Binding-site contacts:
Ligand atom C7C contacts residue TYR197 of chain 5.A at 3.8 Å (hydrophobic).
Ligand atom N2 contacts residue ALA24 of chain 5.C at 3.4 Å.
Ligand atom C4B contacts residue LEU106 of chain 5.A at 3.7 Å (hydrophobic).
Ligand atom C3 contacts residue PRO174 of chain 5.A at 3.8 Å (hydrophobic).
Ligand atom C3 contacts residue PHE186 of chain 5.A at 3.8 Å (hydrophobic).
Ligand atom C2B contacts residue MET221 of chain 5.A at 3.5 Å (hydrophobic).
Ligand atom C31 contacts residue VAL176 of chain 5.A at 3.3 Å (hydrophobic).
Ligand atom C31 contacts residue PRO174 of chain 5.A at 3.4 Å (hydrophobic).
Ligand atom N3A contacts residue ASN219 of chain 5.A at 3.0 Å (h-bond).
Ligand atom O1 contacts residue ALA24 of chain 5.C at 3.6 Å.
Ligand atom C7C contacts residue TYR128 of chain 5.A at 3.6 Å (hydrophobic).
Ligand atom C5C contacts residue TYR128 of chain 5.A at 3.5 Å (hydrophobic).
Ligand atom C6B contacts residue LEU106 of chain 5.A at 3.9 Å (hydrophobic).
Ligand atom C4 contacts residue PHE186 of chain 5.A at 3.6 Å (hydrophobic).
Ligand atom C6C contacts residue VAL191 of chain 5.A at 3.2 Å (hydrophobic).
Ligand atom C6B contacts residue TYR197 of chain 5.A at 3.6 Å (hydrophobic).
Ligand atom C1B contacts residue MET221 of chain 5.A at 3.8 Å (hydrophobic).
Ligand atom C5B contacts residue LEU106 of chain 5.A at 3.5 Å (hydrophobic).
Ligand atom C3B contacts residue MET221 of chain 5.A at 3.8 Å (hydrophobic).
Ligand atom O1 contacts residue VAL188 of chain 5.A at 3.8 Å.
Ligand atom O1B contacts residue TYR128 of chain 5.A at 3.9 Å.
Ligand atom C4A contacts residue ASN219 of chain 5.A at 3.5 Å.
Ligand atom C4C contacts residue TYR152 of chain 5.A at 3.8 Å (hydrophobic).
Ligand atom C6C contacts residue MET221 of chain 5.A at 3.7 Å (hydrophobic).
Ligand atom C5B contacts residue TYR197 of chain 5.A at 3.7 Å (hydrophobic).
Ligand atom C5C contacts residue ILE104 of chain 5.A at 3.8 Å (hydrophobic).
Ligand atom C5 contacts residue TYR152 of chain 5.A at 3.8 Å (hydrophobic).
Ligand atom O1 contacts residue TYR152 of chain 5.A at 3.9 Å.
Ligand atom CM1 contacts residue SER107 of chain 5.A at 3.9 Å.
Ligand atom C3C contacts residue TYR128 of chain 5.A at 3.9 Å (hydrophobic).
Ligand atom C2C contacts residue VAL188 of chain 5.A at 3.2 Å (hydrophobic).
Ligand atom C5 contacts residue PHE186 of chain 5.A at 3.5 Å (hydrophobic).
Ligand atom C4 contacts residue MET224 of chain 5.A at 3.8 Å (hydrophobic).
Ligand atom N2 contacts residue PHE186 of chain 5.A at 3.7 Å.
Ligand atom C3C contacts residue VAL188 of chain 5.A at 3.3 Å (hydrophobic).
Ligand atom O1B contacts residue MET221 of chain 5.A at 3.4 Å.
Ligand atom C31 contacts residue SER175 of chain 5.A at 3.6 Å.
Ligand atom C4 contacts residue TYR152 of chain 5.A at 3.9 Å (hydrophobic).
Ligand atom O1 contacts residue PHE186 of chain 5.A at 3.5 Å.
Ligand atom C31 contacts residue ALA150 of chain 5.A at 3.5 Å (hydrophobic).

Sequence of chain 5.C:
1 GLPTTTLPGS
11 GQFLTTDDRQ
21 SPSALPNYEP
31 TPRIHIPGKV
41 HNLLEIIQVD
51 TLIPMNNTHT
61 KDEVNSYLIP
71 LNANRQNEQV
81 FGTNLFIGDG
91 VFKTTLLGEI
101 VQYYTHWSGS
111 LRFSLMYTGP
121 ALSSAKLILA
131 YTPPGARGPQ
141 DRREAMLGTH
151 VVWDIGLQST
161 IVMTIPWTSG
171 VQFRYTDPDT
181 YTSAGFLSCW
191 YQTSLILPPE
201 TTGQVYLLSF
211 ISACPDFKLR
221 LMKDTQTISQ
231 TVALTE

The protein below binds the small molecule below.
Small molecule (SMILES): Cc1cc(CCCCCCCOc2ccc(C3=N[C@@H](C)CO3)cc2)on1

Sequence of chain 5.A:
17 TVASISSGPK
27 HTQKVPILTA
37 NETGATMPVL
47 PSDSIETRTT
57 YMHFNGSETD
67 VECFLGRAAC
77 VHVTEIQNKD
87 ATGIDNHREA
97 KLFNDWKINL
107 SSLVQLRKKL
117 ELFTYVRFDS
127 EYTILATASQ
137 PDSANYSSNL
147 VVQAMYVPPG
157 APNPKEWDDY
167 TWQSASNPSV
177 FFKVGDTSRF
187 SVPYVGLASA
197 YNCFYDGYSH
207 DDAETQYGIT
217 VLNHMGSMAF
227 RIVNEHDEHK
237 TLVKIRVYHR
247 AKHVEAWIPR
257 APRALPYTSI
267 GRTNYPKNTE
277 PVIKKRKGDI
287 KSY